Sequence of chain 1.A:
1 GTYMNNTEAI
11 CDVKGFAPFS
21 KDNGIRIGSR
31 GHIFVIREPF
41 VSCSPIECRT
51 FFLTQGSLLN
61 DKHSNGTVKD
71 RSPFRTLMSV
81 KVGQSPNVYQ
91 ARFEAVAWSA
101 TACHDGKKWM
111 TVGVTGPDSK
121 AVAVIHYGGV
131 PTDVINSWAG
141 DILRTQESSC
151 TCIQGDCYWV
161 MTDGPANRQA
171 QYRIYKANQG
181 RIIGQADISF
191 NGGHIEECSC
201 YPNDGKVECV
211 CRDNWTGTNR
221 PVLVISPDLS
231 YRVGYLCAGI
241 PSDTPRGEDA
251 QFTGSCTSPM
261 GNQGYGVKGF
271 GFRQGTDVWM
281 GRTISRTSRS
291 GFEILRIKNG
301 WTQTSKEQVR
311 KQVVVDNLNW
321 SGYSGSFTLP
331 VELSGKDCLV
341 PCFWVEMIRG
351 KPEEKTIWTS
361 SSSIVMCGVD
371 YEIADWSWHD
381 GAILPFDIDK

A protein and the small-molecule ligand that binds it are described below.
Small molecule (SMILES): CCC(CC)O[C@@H]1C=C(C(=O)O)C[C@H](N)[C@@H]1NC(C)=O

Binding-site contacts:
Ligand atom C3 contacts residue ASP70 of chain 1.A at 4.0 Å.
Ligand atom C82 contacts residue ARG212 of chain 1.A at 3.7 Å.
Ligand atom C91 contacts residue ILE142 of chain 1.A at 4.3 Å (hydrophobic).
Ligand atom C3 contacts residue TYR323 of chain 1.A at 4.3 Å (hydrophobic).
Ligand atom O1A contacts residue GLY266 of chain 1.A at 4.2 Å.
Ligand atom O1B contacts residue ARG289 of chain 1.A at 3.5 Å (salt-bridge).
Ligand atom C1 contacts residue ARG289 of chain 1.A at 3.7 Å.
Ligand atom O1A contacts residue ARG289 of chain 1.A at 3.0 Å (salt-bridge).
Ligand atom C1 contacts residue TYR265 of chain 1.A at 3.4 Å (hydrophobic).
Ligand atom C7 contacts residue GLU197 of chain 1.A at 4.1 Å.
Ligand atom O1A contacts residue TYR323 of chain 1.A at 3.5 Å (h-bond).
Ligand atom C9 contacts residue ALA166 of chain 1.A at 3.6 Å (hydrophobic).
Ligand atom C82 contacts residue GLU196 of chain 1.A at 3.6 Å.
Ligand atom C6 contacts residue TYR323 of chain 1.A at 4.3 Å (hydrophobic).
Ligand atom C6 contacts residue GLU197 of chain 1.A at 4.4 Å.
Ligand atom C2 contacts residue TYR323 of chain 1.A at 3.6 Å (hydrophobic).
Ligand atom C7 contacts residue TYR323 of chain 1.A at 3.5 Å (hydrophobic).
Ligand atom C91 contacts residue ALA166 of chain 1.A at 3.9 Å (hydrophobic).
Ligand atom C8 contacts residue GLU196 of chain 1.A at 4.4 Å.
Ligand atom C9 contacts residue GLU196 of chain 1.A at 3.8 Å.
Ligand atom C81 contacts residue ARG144 of chain 1.A at 4.4 Å.
Ligand atom C81 contacts residue GLU197 of chain 1.A at 3.6 Å.
Ligand atom C91 contacts residue ARG144 of chain 1.A at 3.6 Å.
Ligand atom O1A contacts residue ARG212 of chain 1.A at 2.6 Å (salt-bridge).
Ligand atom C2 contacts residue ARG212 of chain 1.A at 4.2 Å.
Ligand atom O1A contacts residue TYR265 of chain 1.A at 3.4 Å (h-bond).
Ligand atom C7 contacts residue ARG212 of chain 1.A at 3.8 Å.
Ligand atom C8 contacts residue ARG144 of chain 1.A at 4.1 Å.
Ligand atom O1B contacts residue TYR265 of chain 1.A at 2.7 Å (h-bond).
Ligand atom C1 contacts residue ARG212 of chain 1.A at 3.6 Å.
Ligand atom O1B contacts residue ARG212 of chain 1.A at 4.5 Å.
Ligand atom C82 contacts residue ASN214 of chain 1.A at 3.9 Å.
Ligand atom C81 contacts residue GLU196 of chain 1.A at 3.6 Å.
Ligand atom C9 contacts residue ARG144 of chain 1.A at 3.2 Å.
Ligand atom N4 contacts residue ASP70 of chain 1.A at 2.2 Å (salt-bridge).
Ligand atom C1 contacts residue TYR323 of chain 1.A at 3.7 Å (hydrophobic).
Ligand atom C4 contacts residue ASP70 of chain 1.A at 3.4 Å.
Ligand atom C82 contacts residue GLU197 of chain 1.A at 4.4 Å.